Sequence of chain 37.A:
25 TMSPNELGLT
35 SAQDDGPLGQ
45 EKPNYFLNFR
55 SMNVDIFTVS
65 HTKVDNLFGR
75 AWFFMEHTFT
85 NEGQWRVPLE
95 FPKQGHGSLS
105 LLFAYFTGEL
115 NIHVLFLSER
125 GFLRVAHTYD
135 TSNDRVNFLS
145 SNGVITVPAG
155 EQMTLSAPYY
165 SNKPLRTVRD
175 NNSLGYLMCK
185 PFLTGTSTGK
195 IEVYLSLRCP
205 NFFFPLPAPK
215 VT

This small molecule binds to this protein.
Small molecule (SMILES): Nc1nc(=O)c2ncn([C@@H]3O[C@H](CO)[C@@H](O[P](=O)(O)OC[C@H]4O[C@@H](n5ccc(=O)[nH]c5=O)[C@H](O)[C@@H]4O[P](=O)(O)OC[C@H]4O[C@@H](n5ccc(=O)[nH]c5=O)[C@H](O)[C@@H]4O[P](=O)(O)OC[C@H]4O[C@@H](n5ccc(=O)[nH]c5=O)[C@H](O)[C@@H]4O[P](=O)(O)OC[C@H]4O[C@@H](n5ccc(=O)[nH]c5=O)[C@H](O)[C@@H]4O[P](=O)(O)OC[C@H]4O[C@@H](n5ccc(=O)[nH]c5=O)[C@H](O)[C@@H]4O)[C@H]3O)c2[nH]1

Sequence of chain 37.B:
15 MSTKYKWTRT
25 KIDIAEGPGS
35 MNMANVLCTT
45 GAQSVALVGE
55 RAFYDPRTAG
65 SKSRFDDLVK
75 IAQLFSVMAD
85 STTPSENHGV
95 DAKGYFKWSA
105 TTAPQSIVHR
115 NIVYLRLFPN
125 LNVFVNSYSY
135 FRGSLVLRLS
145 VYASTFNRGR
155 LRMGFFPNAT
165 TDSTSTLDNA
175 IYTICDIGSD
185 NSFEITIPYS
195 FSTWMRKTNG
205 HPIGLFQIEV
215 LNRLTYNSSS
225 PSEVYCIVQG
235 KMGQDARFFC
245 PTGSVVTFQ

Sequence of chain 39.B:
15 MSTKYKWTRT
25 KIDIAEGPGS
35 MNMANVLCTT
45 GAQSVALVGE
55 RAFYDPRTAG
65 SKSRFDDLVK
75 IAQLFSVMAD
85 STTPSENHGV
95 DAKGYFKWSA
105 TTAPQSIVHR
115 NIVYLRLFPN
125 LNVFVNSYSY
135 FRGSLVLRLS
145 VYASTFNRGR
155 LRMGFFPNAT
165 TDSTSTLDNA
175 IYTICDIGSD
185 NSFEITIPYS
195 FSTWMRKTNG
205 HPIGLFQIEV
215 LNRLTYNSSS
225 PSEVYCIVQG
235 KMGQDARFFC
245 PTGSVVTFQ

Sequence of chain 40.B:
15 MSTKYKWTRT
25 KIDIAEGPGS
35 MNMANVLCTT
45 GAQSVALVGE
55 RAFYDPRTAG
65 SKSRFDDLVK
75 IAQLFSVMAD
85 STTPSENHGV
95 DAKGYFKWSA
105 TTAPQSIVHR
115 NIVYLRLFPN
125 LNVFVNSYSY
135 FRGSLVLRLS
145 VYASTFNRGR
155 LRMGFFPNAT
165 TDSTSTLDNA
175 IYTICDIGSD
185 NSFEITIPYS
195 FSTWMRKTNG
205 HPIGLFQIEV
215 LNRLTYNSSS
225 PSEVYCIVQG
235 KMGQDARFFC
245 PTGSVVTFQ

Binding-site contacts:
Ligand atom N1 contacts residue TYR58 of chain 37.B at 3.6 Å.
Ligand atom OP1 contacts residue LYS18 of chain 39.B at 3.3 Å (salt-bridge).
Ligand atom N1 contacts residue ALA56 of chain 37.B at 3.1 Å (h-bond).
Ligand atom O3' contacts residue ARG55 of chain 37.B at 3.6 Å.
Ligand atom C2 contacts residue ALA56 of chain 37.B at 3.7 Å (hydrophobic).
Ligand atom O4 contacts residue ASN205 of chain 37.A at 3.4 Å (h-bond).
Ligand atom N2 contacts residue THR17 of chain 40.B at 3.8 Å.
Ligand atom C1' contacts residue TRP21 of chain 40.B at 3.7 Å (hydrophobic).
Ligand atom O3' contacts residue TYR19 of chain 39.B at 3.0 Å (h-bond).
Ligand atom C2 contacts residue TRP21 of chain 40.B at 3.8 Å (hydrophobic).
Ligand atom C4 contacts residue TRP21 of chain 40.B at 3.7 Å (hydrophobic).
Ligand atom N3 contacts residue ARG55 of chain 37.B at 3.5 Å (salt-bridge).
Ligand atom OP2 contacts residue MET15 of chain 40.B at 3.5 Å.
Ligand atom C4 contacts residue ARG68 of chain 37.B at 3.7 Å.
Ligand atom O4 contacts residue ARG68 of chain 37.B at 3.7 Å.
Ligand atom N1 contacts residue TRP21 of chain 40.B at 3.5 Å.
Ligand atom O4' contacts residue TRP21 of chain 40.B at 3.6 Å.
Ligand atom N3 contacts residue TRP21 of chain 40.B at 3.8 Å.
Ligand atom O2' contacts residue THR17 of chain 40.B at 3.3 Å (h-bond).
Ligand atom O2 contacts residue TYR58 of chain 37.B at 3.8 Å.
Ligand atom P contacts residue ARG202 of chain 37.A at 3.8 Å.
Ligand atom O4 contacts residue TRP21 of chain 40.B at 3.6 Å.
Ligand atom OP1 contacts residue TYR19 of chain 39.B at 3.1 Å (h-bond).
Ligand atom O2 contacts residue ARG55 of chain 37.B at 3.2 Å (salt-bridge).
Ligand atom C6 contacts residue TRP21 of chain 40.B at 3.3 Å (hydrophobic).
Ligand atom C5' contacts residue ARG202 of chain 37.A at 3.0 Å.
Ligand atom N2 contacts residue ALA56 of chain 37.B at 3.3 Å (h-bond).
Ligand atom O2' contacts residue TYR19 of chain 39.B at 3.4 Å.
Ligand atom C2' contacts residue ARG55 of chain 37.B at 3.6 Å.
Ligand atom N3 contacts residue ASN205 of chain 37.A at 3.7 Å.
Ligand atom O4' contacts residue CYS203 of chain 37.A at 3.5 Å (h-bond).
Ligand atom P contacts residue TYR19 of chain 39.B at 3.7 Å.
Ligand atom O2' contacts residue ARG55 of chain 37.B at 2.7 Å (salt-bridge).
Ligand atom C5 contacts residue TRP21 of chain 40.B at 3.4 Å (hydrophobic).
Ligand atom N2 contacts residue ARG55 of chain 37.B at 3.7 Å.
Ligand atom C6 contacts residue TYR58 of chain 37.B at 3.5 Å (hydrophobic).
Ligand atom O6 contacts residue TYR58 of chain 37.B at 3.0 Å (h-bond).
Ligand atom OP2 contacts residue THR17 of chain 40.B at 3.2 Å.
Ligand atom C1' contacts residue ARG55 of chain 37.B at 3.4 Å.
Ligand atom OP2 contacts residue ARG202 of chain 37.A at 2.5 Å (salt-bridge).